A protein and the small-molecule ligand that binds it are described below.
Small molecule (SMILES): CC(=O)N[C@@H]1[C@@H](O)[C@H](O)[C@@H](CO)O[C@H]1O

Sequence of chain 1.D:
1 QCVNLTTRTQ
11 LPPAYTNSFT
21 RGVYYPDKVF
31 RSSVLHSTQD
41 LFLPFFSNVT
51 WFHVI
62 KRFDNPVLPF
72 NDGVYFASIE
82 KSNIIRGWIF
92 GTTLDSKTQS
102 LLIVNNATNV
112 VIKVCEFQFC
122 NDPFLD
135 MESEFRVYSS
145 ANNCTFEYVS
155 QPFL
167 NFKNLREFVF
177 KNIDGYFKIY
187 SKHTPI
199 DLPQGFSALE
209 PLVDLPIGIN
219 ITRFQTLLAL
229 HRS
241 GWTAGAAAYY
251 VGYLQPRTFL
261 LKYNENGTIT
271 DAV

Binding-site contacts:
Ligand atom C5 contacts residue TYR15 of chain 1.D at 4.0 Å (hydrophobic).
Ligand atom O5 contacts residue ASN48 of chain 1.D at 2.4 Å (h-bond).
Ligand atom C4 contacts residue ASN48 of chain 1.D at 4.2 Å.
Ligand atom C2 contacts residue ASN48 of chain 1.D at 2.5 Å.
Ligand atom C3 contacts residue ASN48 of chain 1.D at 3.8 Å.
Ligand atom O6 contacts residue TYR15 of chain 1.D at 3.8 Å.
Ligand atom C5 contacts residue ASN48 of chain 1.D at 3.7 Å.
Ligand atom O5 contacts residue TYR15 of chain 1.D at 4.2 Å.
Ligand atom N2 contacts residue ASN48 of chain 1.D at 2.9 Å (h-bond).
Ligand atom C8 contacts residue PHE46 of chain 1.D at 3.8 Å (hydrophobic).
Ligand atom C1 contacts residue ASN48 of chain 1.D at 1.4 Å.
Ligand atom C7 contacts residue ASN48 of chain 1.D at 3.8 Å.
Ligand atom C6 contacts residue TYR15 of chain 1.D at 3.6 Å (hydrophobic).
Ligand atom O7 contacts residue ASN48 of chain 1.D at 4.2 Å.